This protein binds this small molecule.
Small molecule (SMILES): N[C@@H](Cc1c[nH]c2ccccc12)C(=O)O

Sequence of chain 1.DA:
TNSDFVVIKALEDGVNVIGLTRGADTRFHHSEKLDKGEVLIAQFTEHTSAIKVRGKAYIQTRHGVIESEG

Binding-site contacts:
Ligand atom C contacts residue THR50 of chain 1.CA at 4.0 Å.
Ligand atom CZ2 contacts residue ILE53 of chain 1.CA at 4.0 Å (hydrophobic).
Ligand atom CE2 contacts residue THR50 of chain 1.CA at 4.1 Å.
Ligand atom CA contacts residue THR28 of chain 1.DA at 3.1 Å.
Ligand atom OXT contacts residue THR47 of chain 1.CA at 2.5 Å (h-bond).
Ligand atom N contacts residue THR23 of chain 1.DA at 2.8 Å (h-bond).
Ligand atom C contacts residue GLY25 of chain 1.DA at 3.4 Å.
Ligand atom NE1 contacts residue ALA44 of chain 1.CA at 3.8 Å.
Ligand atom CA contacts residue SER51 of chain 1.DA at 4.0 Å.
Ligand atom O contacts residue ARG24 of chain 1.DA at 3.7 Å.
Ligand atom N contacts residue GLY25 of chain 1.DA at 2.7 Å (h-bond).
Ligand atom N contacts residue THR28 of chain 1.DA at 2.8 Å (h-bond).
Ligand atom O contacts residue THR47 of chain 1.CA at 3.5 Å (h-bond).
Ligand atom CD1 contacts residue SER51 of chain 1.DA at 3.5 Å.
Ligand atom CD1 contacts residue ALA52 of chain 1.DA at 4.1 Å (hydrophobic).
Ligand atom C contacts residue SER51 of chain 1.DA at 3.6 Å.
Ligand atom CA contacts residue THR23 of chain 1.DA at 3.8 Å.
Ligand atom CD1 contacts residue GLN45 of chain 1.CA at 3.6 Å.
Ligand atom CZ3 contacts residue GLY21 of chain 1.CA at 3.6 Å.
Ligand atom CH2 contacts residue GLY21 of chain 1.CA at 3.6 Å.
Ligand atom OXT contacts residue GLY25 of chain 1.DA at 4.0 Å.
Ligand atom CD2 contacts residue THR50 of chain 1.CA at 4.0 Å.
Ligand atom OXT contacts residue HIS49 of chain 1.CA at 3.7 Å.
Ligand atom CZ2 contacts residue ALA44 of chain 1.CA at 4.0 Å (hydrophobic).
Ligand atom NE1 contacts residue GLN45 of chain 1.CA at 2.8 Å (h-bond).
Ligand atom CH2 contacts residue ILE20 of chain 1.CA at 4.0 Å (hydrophobic).
Ligand atom CB contacts residue THR28 of chain 1.DA at 3.4 Å.
Ligand atom O contacts residue GLY25 of chain 1.DA at 3.2 Å (h-bond).
Ligand atom CA contacts residue GLY25 of chain 1.DA at 3.5 Å.
Ligand atom O contacts residue SER51 of chain 1.DA at 2.9 Å (h-bond).
Ligand atom CE2 contacts residue GLN45 of chain 1.CA at 3.8 Å.
Ligand atom N contacts residue ASP27 of chain 1.DA at 3.0 Å (salt-bridge).
Ligand atom C contacts residue THR47 of chain 1.CA at 3.4 Å.
Ligand atom N contacts residue ARG24 of chain 1.DA at 4.0 Å.
Ligand atom CG contacts residue SER51 of chain 1.DA at 3.8 Å.
Ligand atom CD1 contacts residue THR47 of chain 1.CA at 3.7 Å.
Ligand atom CZ2 contacts residue THR50 of chain 1.CA at 3.8 Å.
Ligand atom OXT contacts residue THR50 of chain 1.CA at 2.9 Å (h-bond).
Ligand atom CB contacts residue THR23 of chain 1.DA at 3.7 Å.
Ligand atom CB contacts residue SER51 of chain 1.DA at 3.4 Å.

Sequence of chain 1.CA:
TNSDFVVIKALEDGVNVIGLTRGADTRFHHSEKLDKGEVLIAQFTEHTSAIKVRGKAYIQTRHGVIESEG